Sequence of chain 1.B:
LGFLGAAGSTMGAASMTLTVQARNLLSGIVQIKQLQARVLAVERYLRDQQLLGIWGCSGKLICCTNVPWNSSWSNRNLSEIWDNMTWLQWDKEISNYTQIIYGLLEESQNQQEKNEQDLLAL

Binding-site contacts:
Ligand atom C8 contacts residue LYS122 of chain 1.B at 3.7 Å.
Ligand atom C3 contacts residue ASN126 of chain 1.B at 3.7 Å.
Ligand atom C7 contacts residue ASN126 of chain 1.B at 3.0 Å.
Ligand atom O5 contacts residue ASN126 of chain 1.B at 2.4 Å (h-bond).
Ligand atom C8 contacts residue TYR127 of chain 1.B at 4.4 Å (hydrophobic).
Ligand atom C2 contacts residue ASN126 of chain 1.B at 2.4 Å.
Ligand atom N2 contacts residue ASN126 of chain 1.B at 2.8 Å (h-bond).
Ligand atom C8 contacts residue ILE124 of chain 1.B at 3.7 Å (hydrophobic).
Ligand atom C1 contacts residue ASN126 of chain 1.B at 1.4 Å.
Ligand atom C8 contacts residue ASN126 of chain 1.B at 3.3 Å.
Ligand atom N2 contacts residue SER125 of chain 1.B at 4.1 Å.
Ligand atom C4 contacts residue ASN126 of chain 1.B at 4.1 Å.
Ligand atom C5 contacts residue ASN126 of chain 1.B at 3.7 Å.
Ligand atom C7 contacts residue SER125 of chain 1.B at 4.4 Å.
Ligand atom O7 contacts residue ASN126 of chain 1.B at 3.2 Å (h-bond).
Ligand atom C7 contacts residue GLU123 of chain 1.B at 4.3 Å.
Ligand atom C8 contacts residue GLU123 of chain 1.B at 3.1 Å.
Ligand atom C8 contacts residue SER125 of chain 1.B at 3.3 Å.

This small molecule binds to this protein.
Small molecule (SMILES): CC(=O)N[C@@H]1[C@@H](O)[C@H](O)[C@@H](CO)O[C@H]1O